This protein binds this small molecule.
Small molecule (SMILES): O=C(CO)[C@@H](O)[C@H](O)CO

Binding-site contacts:
Ligand atom C1 contacts residue PHE26 of chain 4.A at 3.3 Å (hydrophobic).
Ligand atom C3 contacts residue MN1 of chain 2.D at 3.7 Å.
Ligand atom C2 contacts residue GLU181 of chain 2.A at 4.0 Å.
Ligand atom O2 contacts residue MN1 of chain 2.C at 4.0 Å.
Ligand atom C2 contacts residue MN1 of chain 2.D at 3.4 Å.
Ligand atom C4 contacts residue MN1 of chain 2.D at 3.4 Å.
Ligand atom O2 contacts residue ASP287 of chain 2.A at 3.1 Å (salt-bridge).
Ligand atom O4 contacts residue GLU181 of chain 2.A at 2.6 Å (salt-bridge).
Ligand atom C1 contacts residue LYS183 of chain 2.A at 4.3 Å.
Ligand atom C5 contacts residue GLU181 of chain 2.A at 3.9 Å.
Ligand atom O1 contacts residue ASP255 of chain 2.A at 3.2 Å (salt-bridge).
Ligand atom O5 contacts residue HIS54 of chain 2.A at 2.8 Å (h-bond).
Ligand atom C5 contacts residue TRP137 of chain 2.A at 3.9 Å (hydrophobic).
Ligand atom O1 contacts residue HIS220 of chain 2.A at 3.4 Å (h-bond).
Ligand atom C2 contacts residue ASP287 of chain 2.A at 3.4 Å.
Ligand atom C1 contacts residue TRP137 of chain 2.A at 3.5 Å (hydrophobic).
Ligand atom O1 contacts residue LYS183 of chain 2.A at 3.1 Å (salt-bridge).
Ligand atom C4 contacts residue ASP287 of chain 2.A at 3.9 Å.
Ligand atom C4 contacts residue TRP137 of chain 2.A at 3.8 Å (hydrophobic).
Ligand atom O2 contacts residue GLU217 of chain 2.A at 3.2 Å (salt-bridge).
Ligand atom C2 contacts residue HIS220 of chain 2.A at 4.1 Å.
Ligand atom O3 contacts residue MN1 of chain 2.D at 3.8 Å.
Ligand atom O3 contacts residue ASP287 of chain 2.A at 2.8 Å (salt-bridge).
Ligand atom O5 contacts residue TRP137 of chain 2.A at 3.6 Å.
Ligand atom O1 contacts residue TRP137 of chain 2.A at 3.6 Å.
Ligand atom C3 contacts residue TRP137 of chain 2.A at 4.0 Å (hydrophobic).
Ligand atom O2 contacts residue HIS220 of chain 2.A at 3.1 Å.
Ligand atom C3 contacts residue ASP287 of chain 2.A at 3.5 Å.
Ligand atom C5 contacts residue HIS54 of chain 2.A at 3.5 Å.
Ligand atom O1 contacts residue MN1 of chain 2.C at 3.6 Å.
Ligand atom O4 contacts residue ASP287 of chain 2.A at 3.2 Å (salt-bridge).
Ligand atom O4 contacts residue ASP245 of chain 2.A at 3.3 Å (salt-bridge).
Ligand atom O2 contacts residue GLU181 of chain 2.A at 2.9 Å (salt-bridge).
Ligand atom O5 contacts residue PHE94 of chain 2.A at 3.8 Å.
Ligand atom O1 contacts residue PHE26 of chain 4.A at 3.6 Å.
Ligand atom C4 contacts residue GLU181 of chain 2.A at 3.2 Å.
Ligand atom O2 contacts residue MN1 of chain 2.D at 2.4 Å.
Ligand atom O3 contacts residue TRP16 of chain 2.A at 3.2 Å (h-bond).
Ligand atom O4 contacts residue MN1 of chain 2.D at 2.4 Å.
Ligand atom C2 contacts residue TRP137 of chain 2.A at 4.1 Å (hydrophobic).

Sequence of chain 4.A:
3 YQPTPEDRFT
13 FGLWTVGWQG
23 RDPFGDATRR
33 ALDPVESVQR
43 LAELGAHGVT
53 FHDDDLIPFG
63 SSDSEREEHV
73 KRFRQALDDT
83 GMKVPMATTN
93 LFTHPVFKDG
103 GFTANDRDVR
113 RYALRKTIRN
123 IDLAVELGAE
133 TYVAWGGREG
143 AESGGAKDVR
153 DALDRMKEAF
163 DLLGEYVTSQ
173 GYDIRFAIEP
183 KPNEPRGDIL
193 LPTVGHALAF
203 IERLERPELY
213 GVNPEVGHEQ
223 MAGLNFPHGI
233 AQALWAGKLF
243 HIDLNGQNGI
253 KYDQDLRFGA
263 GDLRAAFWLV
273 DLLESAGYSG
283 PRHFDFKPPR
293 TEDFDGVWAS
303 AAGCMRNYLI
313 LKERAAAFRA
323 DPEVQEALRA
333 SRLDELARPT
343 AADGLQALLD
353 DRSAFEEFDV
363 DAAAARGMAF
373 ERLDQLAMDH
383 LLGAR

Sequence of chain 2.A:
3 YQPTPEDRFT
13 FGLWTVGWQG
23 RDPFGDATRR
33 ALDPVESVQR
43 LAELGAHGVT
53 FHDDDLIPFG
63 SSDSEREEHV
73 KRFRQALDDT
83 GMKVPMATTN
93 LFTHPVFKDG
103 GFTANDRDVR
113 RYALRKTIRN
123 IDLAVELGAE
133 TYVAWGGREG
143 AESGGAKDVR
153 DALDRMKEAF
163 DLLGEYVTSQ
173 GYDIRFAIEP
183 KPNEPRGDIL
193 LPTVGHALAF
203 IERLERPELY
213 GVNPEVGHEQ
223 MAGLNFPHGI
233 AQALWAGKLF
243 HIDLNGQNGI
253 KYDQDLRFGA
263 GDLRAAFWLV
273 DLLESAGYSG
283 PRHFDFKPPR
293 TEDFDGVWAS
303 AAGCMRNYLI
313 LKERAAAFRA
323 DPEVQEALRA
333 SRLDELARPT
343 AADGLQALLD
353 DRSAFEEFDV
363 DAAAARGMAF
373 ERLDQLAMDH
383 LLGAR